Sequence of chain 1.Z:
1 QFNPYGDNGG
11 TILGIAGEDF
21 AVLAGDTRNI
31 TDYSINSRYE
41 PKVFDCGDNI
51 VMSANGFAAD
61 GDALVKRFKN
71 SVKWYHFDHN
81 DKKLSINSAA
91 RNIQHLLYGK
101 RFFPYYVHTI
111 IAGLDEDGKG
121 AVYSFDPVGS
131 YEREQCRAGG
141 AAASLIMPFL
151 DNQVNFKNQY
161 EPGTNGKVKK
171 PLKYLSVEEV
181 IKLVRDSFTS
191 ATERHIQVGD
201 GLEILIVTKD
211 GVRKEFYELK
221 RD

Sequence of chain 1.Y:
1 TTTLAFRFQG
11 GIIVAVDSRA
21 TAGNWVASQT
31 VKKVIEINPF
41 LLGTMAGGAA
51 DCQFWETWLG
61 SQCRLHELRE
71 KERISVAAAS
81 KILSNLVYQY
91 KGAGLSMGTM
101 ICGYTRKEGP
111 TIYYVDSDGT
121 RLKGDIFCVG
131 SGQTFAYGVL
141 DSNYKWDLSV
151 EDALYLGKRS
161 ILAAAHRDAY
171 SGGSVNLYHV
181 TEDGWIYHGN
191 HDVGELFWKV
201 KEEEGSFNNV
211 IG

Binding-site contacts:
Ligand atom O contacts residue THR21 of chain 1.Y at 3.8 Å.
Ligand atom C2 contacts residue MES1 of chain 1.RA at 3.6 Å.
Ligand atom O contacts residue ALA20 of chain 1.Y at 3.4 Å.
Ligand atom CH3 contacts residue ASP126 of chain 1.Z at 3.4 Å.
Ligand atom CB contacts residue THR1 of chain 1.Y at 2.7 Å.
Ligand atom CA contacts residue THR21 of chain 1.Y at 3.6 Å.
Ligand atom C2 contacts residue THR1 of chain 1.Y at 1.5 Å.
Ligand atom O contacts residue ALA49 of chain 1.Y at 3.1 Å (h-bond).
Ligand atom CB contacts residue LYS33 of chain 1.Y at 3.8 Å.
Ligand atom CA contacts residue GLY47 of chain 1.Y at 3.3 Å.
Ligand atom C contacts residue GLY47 of chain 1.Y at 3.5 Å.
Ligand atom C3 contacts residue ARG19 of chain 1.Y at 3.5 Å.
Ligand atom C contacts residue MES1 of chain 1.RA at 3.7 Å.
Ligand atom C3 contacts residue THR1 of chain 1.Y at 2.4 Å.
Ligand atom CA contacts residue ARG19 of chain 1.Y at 3.8 Å.
Ligand atom C1 contacts residue SER131 of chain 1.Y at 3.4 Å.
Ligand atom CA contacts residue THR1 of chain 1.Y at 2.4 Å.
Ligand atom O contacts residue THR1 of chain 1.Y at 3.6 Å (h-bond).
Ligand atom N contacts residue THR1 of chain 1.Y at 3.6 Å.
Ligand atom O contacts residue THR1 of chain 1.Y at 2.2 Å (h-bond).
Ligand atom N contacts residue ASP126 of chain 1.Z at 3.2 Å (salt-bridge).
Ligand atom C2 contacts residue TYR170 of chain 1.Y at 3.8 Å (hydrophobic).
Ligand atom C contacts residue THR21 of chain 1.Y at 3.8 Å.
Ligand atom C contacts residue ASP126 of chain 1.Z at 3.8 Å.
Ligand atom CD2 contacts residue ALA22 of chain 1.Y at 3.8 Å (hydrophobic).
Ligand atom N contacts residue GLY47 of chain 1.Y at 2.9 Å (h-bond).
Ligand atom C1 contacts residue THR1 of chain 1.Y at 2.3 Å.
Ligand atom CD2 contacts residue ALA27 of chain 1.Y at 3.5 Å (hydrophobic).
Ligand atom N contacts residue THR21 of chain 1.Y at 2.9 Å (h-bond).
Ligand atom C1 contacts residue MES1 of chain 1.RA at 2.9 Å.
Ligand atom O contacts residue THR21 of chain 1.Y at 3.0 Å (h-bond).
Ligand atom CG1 contacts residue ARG19 of chain 1.Y at 3.7 Å.
Ligand atom O contacts residue MES1 of chain 1.RA at 2.9 Å (h-bond).
Ligand atom O contacts residue MES1 of chain 1.RA at 3.5 Å (h-bond).
Ligand atom O contacts residue GLY47 of chain 1.Y at 3.3 Å (h-bond).
Ligand atom CG2 contacts residue THR1 of chain 1.Y at 3.4 Å.
Ligand atom C3 contacts residue TYR170 of chain 1.Y at 2.9 Å (hydrophobic).
Ligand atom C contacts residue THR1 of chain 1.Y at 1.4 Å.
Ligand atom CB contacts residue GLY47 of chain 1.Y at 3.8 Å.
Ligand atom CG2 contacts residue GLY47 of chain 1.Y at 3.1 Å.

This protein binds this small molecule.
Small molecule (SMILES): CC(=O)N[C@@H](CC(C)C)C(=O)N[C@@H](C)C(=O)N[C@@H](C(C)C)[C@@H](O)[C@H](C)CO